The small molecule below binds the protein below.
Small molecule (SMILES): Nc1cc2c3c(c4c5ccccc5n5[Ru]6(Cl)(C#[O+])(NCc7ccccn->67)<-n(c1)c2c45)C(=O)NC3=O

Sequence of chain 1.B:
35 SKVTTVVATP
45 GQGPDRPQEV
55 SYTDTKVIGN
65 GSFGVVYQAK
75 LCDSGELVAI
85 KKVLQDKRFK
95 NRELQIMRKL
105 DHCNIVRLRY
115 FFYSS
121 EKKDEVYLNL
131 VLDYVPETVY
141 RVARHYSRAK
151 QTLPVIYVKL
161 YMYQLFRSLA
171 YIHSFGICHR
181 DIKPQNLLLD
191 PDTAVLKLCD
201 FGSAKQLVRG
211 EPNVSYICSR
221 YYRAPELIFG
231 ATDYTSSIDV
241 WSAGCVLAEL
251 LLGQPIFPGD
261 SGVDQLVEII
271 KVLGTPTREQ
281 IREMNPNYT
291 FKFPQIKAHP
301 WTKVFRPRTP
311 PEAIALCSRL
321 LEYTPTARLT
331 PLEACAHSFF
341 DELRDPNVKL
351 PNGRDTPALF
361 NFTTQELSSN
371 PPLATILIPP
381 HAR

Binding-site contacts:
Ligand atom O4 contacts residue LEU188 of chain 1.B at 3.4 Å.
Ligand atom C21 contacts residue LEU188 of chain 1.B at 3.7 Å (hydrophobic).
Ligand atom C30 contacts residue GLN185 of chain 1.B at 3.7 Å.
Ligand atom C1 contacts residue LEU188 of chain 1.B at 3.9 Å (hydrophobic).
Ligand atom C17 contacts residue ILE62 of chain 1.B at 3.8 Å (hydrophobic).
Ligand atom C32 contacts residue VAL70 of chain 1.B at 3.9 Å (hydrophobic).
Ligand atom C34 contacts residue ASP200 of chain 1.B at 3.9 Å.
Ligand atom N22 contacts residue PRO136 of chain 1.B at 3.2 Å (h-bond).
Ligand atom N5 contacts residue LEU188 of chain 1.B at 3.7 Å.
Ligand atom O4 contacts residue TYR134 of chain 1.B at 3.3 Å.
Ligand atom C28 contacts residue PHE67 of chain 1.B at 3.7 Å (hydrophobic).
Ligand atom C3 contacts residue VAL135 of chain 1.B at 3.9 Å (hydrophobic).
Ligand atom N5 contacts residue ASP133 of chain 1.B at 2.9 Å (salt-bridge).
Ligand atom C13 contacts residue VAL70 of chain 1.B at 3.8 Å (hydrophobic).
Ligand atom C29 contacts residue PHE67 of chain 1.B at 3.5 Å (hydrophobic).
Ligand atom C21 contacts residue VAL135 of chain 1.B at 3.6 Å (hydrophobic).
Ligand atom C12 contacts residue VAL70 of chain 1.B at 3.9 Å (hydrophobic).
Ligand atom C23 contacts residue LEU188 of chain 1.B at 3.5 Å (hydrophobic).
Ligand atom C3 contacts residue LEU188 of chain 1.B at 3.2 Å (hydrophobic).
Ligand atom O4 contacts residue VAL135 of chain 1.B at 2.7 Å (h-bond).
Ligand atom C20 contacts residue ILE62 of chain 1.B at 3.8 Å (hydrophobic).
Ligand atom N22 contacts residue VAL135 of chain 1.B at 3.1 Å (h-bond).
Ligand atom C2 contacts residue LEU188 of chain 1.B at 3.3 Å (hydrophobic).
Ligand atom C6 contacts residue ALA83 of chain 1.B at 3.8 Å (hydrophobic).
Ligand atom O4 contacts residue ASP133 of chain 1.B at 3.4 Å (salt-bridge).
Ligand atom N5 contacts residue ALA83 of chain 1.B at 3.4 Å.
Ligand atom C25 contacts residue GLN185 of chain 1.B at 3.4 Å.
Ligand atom O7 contacts residue LEU132 of chain 1.B at 3.3 Å.
Ligand atom O18 contacts residue VAL70 of chain 1.B at 3.8 Å.
Ligand atom O18 contacts residue GLY63 of chain 1.B at 3.4 Å.
Ligand atom C3 contacts residue ASP133 of chain 1.B at 3.5 Å.
Ligand atom C31 contacts residue ASN186 of chain 1.B at 3.6 Å.
Ligand atom C33 contacts residue ASP200 of chain 1.B at 3.8 Å.
Ligand atom C8 contacts residue LEU188 of chain 1.B at 3.7 Å (hydrophobic).
Ligand atom C34 contacts residue LYS85 of chain 1.B at 3.6 Å.
Ligand atom O18 contacts residue ILE62 of chain 1.B at 3.6 Å.
Ligand atom C23 contacts residue VAL135 of chain 1.B at 3.1 Å (hydrophobic).
Ligand atom C25 contacts residue ASN186 of chain 1.B at 3.7 Å.
Ligand atom C3 contacts residue ALA83 of chain 1.B at 3.7 Å (hydrophobic).
Ligand atom N24 contacts residue GLN185 of chain 1.B at 3.1 Å (h-bond).